Sequence of chain 1.J:
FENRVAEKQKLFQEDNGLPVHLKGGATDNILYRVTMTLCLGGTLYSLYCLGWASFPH

Binding-site contacts:
Ligand atom C18 contacts residue LEU223 of chain 1.C at 3.6 Å (hydrophobic).
Ligand atom C13 contacts residue LEU160 of chain 1.C at 4.4 Å (hydrophobic).
Ligand atom C24 contacts residue ARG156 of chain 1.C at 3.1 Å.
Ligand atom C16 contacts residue LYS157 of chain 1.C at 4.2 Å.
Ligand atom C21 contacts residue PHE1 of chain 1.J at 4.2 Å (hydrophobic).
Ligand atom O7 contacts residue GLN161 of chain 1.C at 3.8 Å.
Ligand atom C10 contacts residue PHE164 of chain 1.C at 4.4 Å (hydrophobic).
Ligand atom O26 contacts residue PHE1 of chain 1.J at 3.5 Å (h-bond).
Ligand atom C7 contacts residue LEU160 of chain 1.C at 4.4 Å (hydrophobic).
Ligand atom C5 contacts residue PHE164 of chain 1.C at 3.9 Å (hydrophobic).
Ligand atom C19 contacts residue PHE164 of chain 1.C at 3.3 Å (hydrophobic).
Ligand atom O25 contacts residue PHE1 of chain 1.J at 3.3 Å.
Ligand atom O25 contacts residue ARG156 of chain 1.C at 2.9 Å (salt-bridge).
Ligand atom C15 contacts residue LYS157 of chain 1.C at 4.0 Å.
Ligand atom C23 contacts residue ARG156 of chain 1.C at 3.3 Å.
Ligand atom C19 contacts residue PHE219 of chain 1.C at 4.2 Å (hydrophobic).
Ligand atom C4 contacts residue PHE164 of chain 1.C at 4.0 Å (hydrophobic).
Ligand atom C7 contacts residue GLN161 of chain 1.C at 3.8 Å.
Ligand atom C18 contacts residue LEU160 of chain 1.C at 3.1 Å (hydrophobic).
Ligand atom C24 contacts residue PHE1 of chain 1.J at 4.0 Å (hydrophobic).
Ligand atom C6 contacts residue PHE164 of chain 1.C at 4.2 Å (hydrophobic).
Ligand atom O26 contacts residue ARG156 of chain 1.C at 3.5 Å (salt-bridge).
Ligand atom C6 contacts residue GLN161 of chain 1.C at 4.1 Å.

A small-molecule ligand and the protein it binds are described below.
Small molecule (SMILES): C[C@H](CCC(=O)O)[C@H]1CC[C@H]2[C@@H]3[C@H](O)C[C@@H]4C[C@H](O)CC[C@]4(C)[C@H]3C[C@H](O)[C@]12C

Sequence of chain 1.C:
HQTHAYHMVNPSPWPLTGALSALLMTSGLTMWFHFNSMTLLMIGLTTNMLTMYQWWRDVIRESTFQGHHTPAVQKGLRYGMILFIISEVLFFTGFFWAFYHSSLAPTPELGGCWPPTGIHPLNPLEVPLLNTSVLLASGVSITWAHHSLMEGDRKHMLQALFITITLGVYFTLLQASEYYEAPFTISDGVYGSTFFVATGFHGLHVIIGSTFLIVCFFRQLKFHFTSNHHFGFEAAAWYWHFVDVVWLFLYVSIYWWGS